Binding-site contacts:
Ligand atom O6 contacts residue SER505 of chain 1.B at 4.4 Å.
Ligand atom C1 contacts residue ASN507 of chain 1.B at 1.4 Å.
Ligand atom O5 contacts residue ASN507 of chain 1.B at 2.4 Å (h-bond).
Ligand atom N2 contacts residue ASN507 of chain 1.B at 2.9 Å (h-bond).
Ligand atom C1 contacts residue SER505 of chain 1.B at 4.2 Å.
Ligand atom C7 contacts residue ASN507 of chain 1.B at 3.9 Å.
Ligand atom O5 contacts residue SER505 of chain 1.B at 4.1 Å.
Ligand atom C5 contacts residue ASN507 of chain 1.B at 3.7 Å.
Ligand atom C4 contacts residue ASN507 of chain 1.B at 4.2 Å.
Ligand atom C2 contacts residue ASN507 of chain 1.B at 2.5 Å.
Ligand atom C3 contacts residue ASN507 of chain 1.B at 3.8 Å.
Ligand atom O7 contacts residue ASN507 of chain 1.B at 4.4 Å.

The small molecule below binds the protein below.
Small molecule (SMILES): CC(=O)N[C@@H]1[C@@H](O)[C@H](O)[C@@H](CO)O[C@H]1O

Sequence of chain 1.B:
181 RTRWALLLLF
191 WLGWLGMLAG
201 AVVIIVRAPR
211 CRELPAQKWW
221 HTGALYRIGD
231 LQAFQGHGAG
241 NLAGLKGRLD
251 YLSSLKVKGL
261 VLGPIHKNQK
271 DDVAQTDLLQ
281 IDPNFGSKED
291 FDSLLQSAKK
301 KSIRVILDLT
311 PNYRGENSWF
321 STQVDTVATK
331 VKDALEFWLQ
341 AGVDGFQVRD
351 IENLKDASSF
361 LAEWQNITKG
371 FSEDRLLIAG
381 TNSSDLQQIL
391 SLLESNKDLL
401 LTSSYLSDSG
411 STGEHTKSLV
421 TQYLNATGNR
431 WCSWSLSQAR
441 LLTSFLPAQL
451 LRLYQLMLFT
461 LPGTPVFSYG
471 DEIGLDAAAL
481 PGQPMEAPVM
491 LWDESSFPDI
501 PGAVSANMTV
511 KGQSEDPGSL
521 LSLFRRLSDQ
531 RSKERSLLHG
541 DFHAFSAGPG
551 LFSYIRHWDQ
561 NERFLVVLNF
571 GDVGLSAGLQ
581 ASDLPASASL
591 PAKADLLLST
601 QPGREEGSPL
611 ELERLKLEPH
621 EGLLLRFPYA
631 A